Binding-site contacts:
Ligand atom C7 contacts residue ASN1096 of chain 1.C at 3.6 Å.
Ligand atom C8 contacts residue ASN1096 of chain 1.C at 3.5 Å.
Ligand atom C4 contacts residue ASN1096 of chain 1.C at 4.2 Å.
Ligand atom C4 contacts residue HIS1099 of chain 1.C at 4.5 Å.
Ligand atom O4 contacts residue HIS1099 of chain 1.C at 4.0 Å.
Ligand atom C1 contacts residue ASN1096 of chain 1.C at 1.4 Å.
Ligand atom O3 contacts residue THR1098 of chain 1.C at 4.4 Å.
Ligand atom C5 contacts residue HIS1099 of chain 1.C at 4.1 Å.
Ligand atom C3 contacts residue ASN1096 of chain 1.C at 3.8 Å.
Ligand atom C8 contacts residue GLY1097 of chain 1.C at 4.2 Å.
Ligand atom C3 contacts residue HIS1099 of chain 1.C at 4.3 Å.
Ligand atom C8 contacts residue THR1098 of chain 1.C at 4.0 Å.
Ligand atom N2 contacts residue ASN1096 of chain 1.C at 3.0 Å (h-bond).
Ligand atom C5 contacts residue ASN1096 of chain 1.C at 3.6 Å.
Ligand atom O7 contacts residue ASN1096 of chain 1.C at 3.9 Å.
Ligand atom O5 contacts residue ASN1096 of chain 1.C at 2.3 Å (h-bond).
Ligand atom C3 contacts residue THR1098 of chain 1.C at 3.6 Å.
Ligand atom C1 contacts residue HIS1099 of chain 1.C at 4.3 Å.
Ligand atom C2 contacts residue ASN1096 of chain 1.C at 2.5 Å.
Ligand atom C6 contacts residue PHE1101 of chain 1.C at 4.3 Å (hydrophobic).
Ligand atom C1 contacts residue THR1098 of chain 1.C at 3.8 Å.
Ligand atom C7 contacts residue THR1098 of chain 1.C at 4.1 Å.
Ligand atom O5 contacts residue PHE1101 of chain 1.C at 4.3 Å.
Ligand atom N2 contacts residue THR1098 of chain 1.C at 3.1 Å (h-bond).
Ligand atom C2 contacts residue THR1098 of chain 1.C at 3.6 Å.

This small molecule binds to this protein.
Small molecule (SMILES): CC(=O)N[C@H]1[C@H](O[C@H]2[C@H](O)[C@@H](NC(C)=O)CO[C@@H]2CO)O[C@H](CO)[C@@H](O)[C@@H]1O

Sequence of chain 1.C:
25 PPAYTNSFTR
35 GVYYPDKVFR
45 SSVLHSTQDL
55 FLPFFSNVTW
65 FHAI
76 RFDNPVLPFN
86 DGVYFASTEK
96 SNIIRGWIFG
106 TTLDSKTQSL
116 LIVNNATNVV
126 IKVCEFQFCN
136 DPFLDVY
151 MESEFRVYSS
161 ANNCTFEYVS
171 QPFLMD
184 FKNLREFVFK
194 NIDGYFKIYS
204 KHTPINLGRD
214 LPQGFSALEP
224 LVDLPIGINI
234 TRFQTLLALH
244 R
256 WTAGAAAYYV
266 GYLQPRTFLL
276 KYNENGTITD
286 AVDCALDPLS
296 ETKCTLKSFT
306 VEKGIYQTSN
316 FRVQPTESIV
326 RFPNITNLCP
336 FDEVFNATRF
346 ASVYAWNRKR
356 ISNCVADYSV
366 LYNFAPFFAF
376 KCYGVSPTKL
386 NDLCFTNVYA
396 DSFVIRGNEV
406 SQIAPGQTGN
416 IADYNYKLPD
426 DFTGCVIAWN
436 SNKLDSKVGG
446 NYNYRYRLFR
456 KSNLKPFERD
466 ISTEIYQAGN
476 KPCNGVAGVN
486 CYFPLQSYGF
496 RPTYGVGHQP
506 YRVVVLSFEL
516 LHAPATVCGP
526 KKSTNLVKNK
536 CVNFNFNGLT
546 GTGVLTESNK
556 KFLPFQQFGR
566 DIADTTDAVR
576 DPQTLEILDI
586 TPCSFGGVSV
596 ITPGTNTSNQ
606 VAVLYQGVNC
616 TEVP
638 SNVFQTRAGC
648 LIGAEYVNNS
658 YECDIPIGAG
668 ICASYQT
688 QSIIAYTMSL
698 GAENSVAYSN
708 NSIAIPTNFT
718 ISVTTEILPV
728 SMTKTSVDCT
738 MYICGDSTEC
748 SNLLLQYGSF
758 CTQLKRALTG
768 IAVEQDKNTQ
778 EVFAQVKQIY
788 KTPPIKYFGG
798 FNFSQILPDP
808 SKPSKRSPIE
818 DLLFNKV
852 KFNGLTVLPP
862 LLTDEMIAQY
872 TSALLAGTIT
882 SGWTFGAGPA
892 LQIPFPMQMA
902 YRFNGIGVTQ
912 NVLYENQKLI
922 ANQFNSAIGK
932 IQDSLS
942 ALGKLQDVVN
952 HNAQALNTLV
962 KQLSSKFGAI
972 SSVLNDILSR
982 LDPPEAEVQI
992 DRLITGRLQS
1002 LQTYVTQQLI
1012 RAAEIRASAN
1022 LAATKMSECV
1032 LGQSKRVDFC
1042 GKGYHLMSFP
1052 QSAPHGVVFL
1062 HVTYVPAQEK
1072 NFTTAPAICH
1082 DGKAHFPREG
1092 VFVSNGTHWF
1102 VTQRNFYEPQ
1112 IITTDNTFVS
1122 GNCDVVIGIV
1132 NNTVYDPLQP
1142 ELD